Sequence of chain 1.A:
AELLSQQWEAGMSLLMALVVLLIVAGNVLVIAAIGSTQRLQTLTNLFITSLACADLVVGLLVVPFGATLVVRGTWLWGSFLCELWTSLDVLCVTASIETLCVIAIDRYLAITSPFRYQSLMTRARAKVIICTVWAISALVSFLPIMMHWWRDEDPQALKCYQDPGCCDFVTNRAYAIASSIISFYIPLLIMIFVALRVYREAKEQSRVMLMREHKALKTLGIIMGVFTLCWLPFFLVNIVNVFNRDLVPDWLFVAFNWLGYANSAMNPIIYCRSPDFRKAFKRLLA

Sequence of chain 1.B:
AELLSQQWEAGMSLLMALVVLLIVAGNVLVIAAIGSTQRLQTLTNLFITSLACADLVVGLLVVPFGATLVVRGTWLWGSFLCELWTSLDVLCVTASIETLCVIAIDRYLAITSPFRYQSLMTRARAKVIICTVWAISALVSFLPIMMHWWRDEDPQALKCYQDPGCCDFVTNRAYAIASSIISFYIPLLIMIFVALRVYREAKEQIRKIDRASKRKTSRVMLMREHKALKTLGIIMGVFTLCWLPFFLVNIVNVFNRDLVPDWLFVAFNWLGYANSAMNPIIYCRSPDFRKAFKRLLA

Binding-site contacts:
Ligand atom N33 contacts residue 2CV1 of chain 1.R at 3.7 Å.
Ligand atom O47 contacts residue ASN174 of chain 1.A at 3.4 Å.
Ligand atom C0 contacts residue ILE184 of chain 1.A at 4.1 Å (hydrophobic).
Ligand atom O63 contacts residue HIS150 of chain 1.A at 3.7 Å.
Ligand atom C12 contacts residue ALA180 of chain 1.A at 4.0 Å (hydrophobic).
Ligand atom C43 contacts residue Y011 of chain 1.L at 3.2 Å.
Ligand atom C40 contacts residue ASP154 of chain 1.A at 3.5 Å.
Ligand atom C41 contacts residue GLU155 of chain 1.A at 3.6 Å.
Ligand atom C15 contacts residue ALA137 of chain 1.B at 4.0 Å (hydrophobic).
Ligand atom C60 contacts residue ASN174 of chain 1.A at 3.9 Å.
Ligand atom C42 contacts residue ASP154 of chain 1.A at 3.7 Å.
Ligand atom C18 contacts residue TRP151 of chain 1.A at 3.9 Å (hydrophobic).
Ligand atom O49 contacts residue ARG153 of chain 1.A at 3.9 Å.
Ligand atom O34 contacts residue VAL130 of chain 1.B at 3.3 Å.
Ligand atom C21 contacts residue TRP151 of chain 1.A at 3.9 Å (hydrophobic).
Ligand atom C18 contacts residue THR134 of chain 1.B at 3.8 Å.
Ligand atom C9 contacts residue TRP151 of chain 1.A at 4.1 Å (hydrophobic).
Ligand atom C35 contacts residue 2CV1 of chain 1.R at 3.5 Å.
Ligand atom C1 contacts residue TYR177 of chain 1.A at 4.1 Å (hydrophobic).
Ligand atom O34 contacts residue 2CV1 of chain 1.R at 3.7 Å.
Ligand atom O49 contacts residue GLU155 of chain 1.A at 3.8 Å.
Ligand atom O34 contacts residue ALA176 of chain 1.A at 4.1 Å.
Ligand atom C21 contacts residue THR134 of chain 1.B at 4.0 Å.
Ligand atom O49 contacts residue ASP154 of chain 1.A at 3.1 Å (salt-bridge).
Ligand atom C36 contacts residue 2CV1 of chain 1.R at 4.0 Å.
Ligand atom C41 contacts residue ASP154 of chain 1.A at 4.0 Å.
Ligand atom C1 contacts residue ALA180 of chain 1.A at 4.0 Å (hydrophobic).
Ligand atom C24 contacts residue THR134 of chain 1.B at 3.5 Å.
Ligand atom C15 contacts residue TRP151 of chain 1.A at 4.1 Å (hydrophobic).
Ligand atom C0 contacts residue PRO146 of chain 1.A at 4.1 Å (hydrophobic).
Ligand atom O51 contacts residue GLU155 of chain 1.A at 4.0 Å.
Ligand atom C60 contacts residue ARG153 of chain 1.A at 3.9 Å.
Ligand atom O63 contacts residue 2CV1 of chain 1.R at 4.2 Å.
Ligand atom O63 contacts residue TRP151 of chain 1.A at 3.6 Å.
Ligand atom C24 contacts residue ALA176 of chain 1.A at 4.0 Å (hydrophobic).
Ligand atom C60 contacts residue TRP151 of chain 1.A at 3.7 Å (hydrophobic).
Ligand atom C40 contacts residue ASN174 of chain 1.A at 4.2 Å.
Ligand atom C30 contacts residue 2CV1 of chain 1.R at 3.4 Å.
Ligand atom C27 contacts residue 2CV1 of chain 1.R at 3.6 Å.
Ligand atom O44 contacts residue Y011 of chain 1.L at 2.9 Å (h-bond).

This protein binds this small molecule.
Small molecule (SMILES): CCCCCCCCCC(=O)N(CCO)C[C@@H](O)[C@@H](O)[C@@H](O)[C@@H](O)CO